Binding-site contacts:
Ligand atom O7 contacts residue ASN485 of chain 2.A at 3.5 Å (h-bond).
Ligand atom O3 contacts residue ASN485 of chain 2.A at 4.5 Å.
Ligand atom C4 contacts residue ASN485 of chain 2.A at 3.5 Å.
Ligand atom C7 contacts residue ASN485 of chain 2.A at 3.6 Å.
Ligand atom C5 contacts residue ASN485 of chain 2.A at 3.1 Å.
Ligand atom O5 contacts residue ASN485 of chain 2.A at 2.4 Å (h-bond).
Ligand atom C1 contacts residue ASN485 of chain 2.A at 1.4 Å.
Ligand atom C6 contacts residue ASN485 of chain 2.A at 3.2 Å.
Ligand atom C8 contacts residue GLU482 of chain 2.A at 4.1 Å.
Ligand atom N2 contacts residue ARG465 of chain 2.A at 4.2 Å.
Ligand atom C8 contacts residue LYS469 of chain 2.A at 4.1 Å.
Ligand atom O7 contacts residue ARG465 of chain 2.A at 3.6 Å.
Ligand atom N2 contacts residue ASN485 of chain 2.A at 2.8 Å (h-bond).
Ligand atom C7 contacts residue GLU482 of chain 2.A at 4.1 Å.
Ligand atom O7 contacts residue GLU482 of chain 2.A at 4.0 Å.
Ligand atom O3 contacts residue ARG465 of chain 2.A at 3.5 Å.
Ligand atom C3 contacts residue ASN485 of chain 2.A at 3.5 Å.
Ligand atom C7 contacts residue ARG465 of chain 2.A at 3.7 Å.
Ligand atom C8 contacts residue ARG465 of chain 2.A at 3.8 Å.
Ligand atom O6 contacts residue ASN485 of chain 2.A at 3.9 Å.
Ligand atom C2 contacts residue ASN485 of chain 2.A at 2.3 Å.

Sequence of chain 2.A:
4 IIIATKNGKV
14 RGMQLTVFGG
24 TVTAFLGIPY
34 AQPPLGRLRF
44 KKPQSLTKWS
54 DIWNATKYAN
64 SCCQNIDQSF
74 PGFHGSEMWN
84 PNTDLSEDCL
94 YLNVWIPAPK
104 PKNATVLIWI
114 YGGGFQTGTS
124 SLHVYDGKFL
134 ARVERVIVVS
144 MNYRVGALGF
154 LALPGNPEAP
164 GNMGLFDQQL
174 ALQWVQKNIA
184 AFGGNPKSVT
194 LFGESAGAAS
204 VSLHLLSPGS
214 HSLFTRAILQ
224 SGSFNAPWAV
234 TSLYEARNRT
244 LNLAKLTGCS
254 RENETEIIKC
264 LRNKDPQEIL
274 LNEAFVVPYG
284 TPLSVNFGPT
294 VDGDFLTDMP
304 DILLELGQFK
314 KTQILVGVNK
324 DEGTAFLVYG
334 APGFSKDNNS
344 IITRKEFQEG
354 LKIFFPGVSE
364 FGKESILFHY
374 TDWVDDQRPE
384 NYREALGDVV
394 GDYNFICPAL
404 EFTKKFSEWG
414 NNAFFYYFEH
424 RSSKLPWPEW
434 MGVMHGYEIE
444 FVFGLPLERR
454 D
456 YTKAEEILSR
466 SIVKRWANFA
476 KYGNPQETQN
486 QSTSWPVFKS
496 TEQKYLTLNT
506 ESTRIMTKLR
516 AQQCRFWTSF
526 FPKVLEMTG

The small molecule below binds the protein below.
Small molecule (SMILES): CC(=O)N[C@@H]1[C@@H](O)[C@H](O)[C@@H](CO)O[C@H]1O